Sequence of chain 1.C:
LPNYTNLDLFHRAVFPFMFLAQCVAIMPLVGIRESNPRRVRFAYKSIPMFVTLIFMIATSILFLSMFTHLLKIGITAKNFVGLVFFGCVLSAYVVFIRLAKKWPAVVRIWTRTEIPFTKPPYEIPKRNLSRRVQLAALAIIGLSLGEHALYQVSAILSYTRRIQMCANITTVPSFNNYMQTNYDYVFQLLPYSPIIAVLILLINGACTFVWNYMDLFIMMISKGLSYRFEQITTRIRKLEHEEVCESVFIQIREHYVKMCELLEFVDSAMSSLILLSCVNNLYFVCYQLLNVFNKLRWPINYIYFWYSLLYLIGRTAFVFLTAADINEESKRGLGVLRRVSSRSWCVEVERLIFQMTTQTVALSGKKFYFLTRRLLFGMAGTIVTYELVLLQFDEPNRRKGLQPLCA

Binding-site contacts:
Ligand atom C3 contacts residue GLU213 of chain 1.C at 3.5 Å.
Ligand atom C6 contacts residue PHE350 of chain 1.C at 4.0 Å (hydrophobic).
Ligand atom O6 contacts residue GLY148 of chain 1.C at 3.3 Å.
Ligand atom O2 contacts residue ASN270 of chain 1.C at 2.9 Å (h-bond).
Ligand atom O2 contacts residue THR274 of chain 1.C at 2.9 Å (h-bond).
Ligand atom O1 contacts residue PHE152 of chain 1.C at 3.5 Å.
Ligand atom C2 contacts residue TYR251 of chain 1.C at 3.6 Å (hydrophobic).
Ligand atom O3 contacts residue ASN270 of chain 1.C at 2.2 Å (h-bond).
Ligand atom O2 contacts residue TYR217 of chain 1.C at 3.5 Å (h-bond).
Ligand atom C3 contacts residue TYR217 of chain 1.C at 4.1 Å (hydrophobic).
Ligand atom C5 contacts residue TYR370 of chain 1.C at 4.0 Å (hydrophobic).
Ligand atom O5 contacts residue TRP277 of chain 1.C at 4.0 Å.
Ligand atom C3 contacts residue TYR217 of chain 1.C at 3.4 Å (hydrophobic).
Ligand atom O1 contacts residue MET132 of chain 1.C at 3.0 Å.
Ligand atom C2 contacts residue TYR217 of chain 1.C at 3.9 Å (hydrophobic).
Ligand atom O2 contacts residue HIS214 of chain 1.C at 3.0 Å (h-bond).
Ligand atom O3 contacts residue TYR217 of chain 1.C at 3.9 Å.
Ligand atom O3 contacts residue HIS214 of chain 1.C at 3.3 Å (h-bond).
Ligand atom O3 contacts residue GLU213 of chain 1.C at 2.4 Å (salt-bridge).
Ligand atom O4 contacts residue TYR370 of chain 1.C at 2.5 Å (h-bond).
Ligand atom C6 contacts residue PHE151 of chain 1.C at 3.9 Å (hydrophobic).
Ligand atom C4 contacts residue TRP277 of chain 1.C at 3.9 Å (hydrophobic).
Ligand atom O3 contacts residue TYR217 of chain 1.C at 4.0 Å.
Ligand atom O2 contacts residue TYR249 of chain 1.C at 3.7 Å.
Ligand atom C4 contacts residue TYR370 of chain 1.C at 3.7 Å (hydrophobic).
Ligand atom O6 contacts residue VAL147 of chain 1.C at 3.9 Å.
Ligand atom O4 contacts residue GLU213 of chain 1.C at 2.8 Å (salt-bridge).
Ligand atom O2 contacts residue TYR251 of chain 1.C at 2.9 Å (h-bond).
Ligand atom C6 contacts residue TRP277 of chain 1.C at 3.6 Å (hydrophobic).
Ligand atom O5 contacts residue GLY148 of chain 1.C at 4.0 Å.
Ligand atom C2 contacts residue HIS214 of chain 1.C at 3.9 Å.
Ligand atom C1 contacts residue PHE151 of chain 1.C at 3.7 Å (hydrophobic).
Ligand atom C4 contacts residue GLU213 of chain 1.C at 3.4 Å.
Ligand atom C2 contacts residue ASN270 of chain 1.C at 2.9 Å.
Ligand atom C1 contacts residue TYR251 of chain 1.C at 4.0 Å (hydrophobic).
Ligand atom O5 contacts residue PHE151 of chain 1.C at 3.6 Å.
Ligand atom O1 contacts residue TYR251 of chain 1.C at 3.2 Å (h-bond).
Ligand atom C2 contacts residue THR274 of chain 1.C at 3.3 Å.
Ligand atom O6 contacts residue PHE350 of chain 1.C at 3.6 Å.
Ligand atom C3 contacts residue ASN270 of chain 1.C at 3.1 Å.

A protein and the small-molecule ligand that binds it are described below.
Small molecule (SMILES): OC[C@H]1O[C@H](O[C@H]2[C@H](O)[C@@H](O)[C@H](O)O[C@@H]2CO)[C@H](O)[C@@H](O)[C@@H]1O